Binding-site contacts:
Ligand atom C07 contacts residue VAL58 of chain 1.A at 4.2 Å (hydrophobic).
Ligand atom C09 contacts residue ASN143 of chain 1.A at 4.0 Å.
Ligand atom O26 contacts residue VAL58 of chain 1.A at 4.5 Å.
Ligand atom C09 contacts residue PHE144 of chain 1.A at 4.4 Å (hydrophobic).
Ligand atom C14 contacts residue TYR131 of chain 1.A at 3.9 Å (hydrophobic).
Ligand atom C11 contacts residue ASN143 of chain 1.A at 3.3 Å.
Ligand atom C13 contacts residue ASN143 of chain 1.A at 3.8 Å.
Ligand atom C10 contacts residue ASN143 of chain 1.A at 3.5 Å.
Ligand atom O22 contacts residue ASN56 of chain 1.A at 3.0 Å (h-bond).
Ligand atom C08 contacts residue ASN143 of chain 1.A at 3.9 Å.
Ligand atom O06 contacts residue VAL58 of chain 1.A at 4.5 Å.
Ligand atom C20 contacts residue TYR131 of chain 1.A at 3.5 Å (hydrophobic).
Ligand atom C10 contacts residue MET130 of chain 1.A at 3.6 Å (hydrophobic).
Ligand atom C12 contacts residue VAL58 of chain 1.A at 4.0 Å (hydrophobic).
Ligand atom C13 contacts residue VAL58 of chain 1.A at 4.3 Å (hydrophobic).
Ligand atom C10 contacts residue PHE144 of chain 1.A at 3.9 Å (hydrophobic).
Ligand atom C14 contacts residue ASN143 of chain 1.A at 3.7 Å.
Ligand atom O22 contacts residue ASN88 of chain 1.A at 3.3 Å (h-bond).
Ligand atom C24 contacts residue VAL58 of chain 1.A at 3.7 Å (hydrophobic).
Ligand atom C07 contacts residue ASN143 of chain 1.A at 3.7 Å.
Ligand atom O22 contacts residue TYR131 of chain 1.A at 3.5 Å.
Ligand atom C10 contacts residue VAL58 of chain 1.A at 4.2 Å (hydrophobic).
Ligand atom C09 contacts residue HIS129 of chain 1.A at 3.7 Å.
Ligand atom N21 contacts residue ASN88 of chain 1.A at 3.9 Å.
Ligand atom C19 contacts residue TYR131 of chain 1.A at 3.5 Å (hydrophobic).
Ligand atom N21 contacts residue TYR131 of chain 1.A at 3.5 Å.
Ligand atom O22 contacts residue VAL58 of chain 1.A at 3.7 Å.
Ligand atom C16 contacts residue TYR131 of chain 1.A at 4.2 Å (hydrophobic).
Ligand atom C11 contacts residue VAL58 of chain 1.A at 3.8 Å (hydrophobic).
Ligand atom C24 contacts residue TYR131 of chain 1.A at 3.5 Å (hydrophobic).
Ligand atom C11 contacts residue TYR131 of chain 1.A at 4.1 Å (hydrophobic).
Ligand atom O06 contacts residue ASN143 of chain 1.A at 4.4 Å.
Ligand atom O23 contacts residue TYR131 of chain 1.A at 3.6 Å.
Ligand atom C10 contacts residue HIS129 of chain 1.A at 3.9 Å.
Ligand atom C13 contacts residue TYR131 of chain 1.A at 3.8 Å (hydrophobic).
Ligand atom C15 contacts residue TYR131 of chain 1.A at 3.7 Å (hydrophobic).
Ligand atom C12 contacts residue ASN143 of chain 1.A at 3.6 Å.
Ligand atom N21 contacts residue ASN56 of chain 1.A at 4.2 Å.
Ligand atom C11 contacts residue MET130 of chain 1.A at 3.7 Å (hydrophobic).
Ligand atom O23 contacts residue ASN88 of chain 1.A at 3.9 Å.

This small molecule binds to this protein.
Small molecule (SMILES): O=C(O)c1cc(-c2ccccc2O[C@@H]2O[C@H](CO)[C@H](O)[C@H](O)[C@H]2O)cc([N+](=O)[O-])c1

Sequence of chain 1.A:
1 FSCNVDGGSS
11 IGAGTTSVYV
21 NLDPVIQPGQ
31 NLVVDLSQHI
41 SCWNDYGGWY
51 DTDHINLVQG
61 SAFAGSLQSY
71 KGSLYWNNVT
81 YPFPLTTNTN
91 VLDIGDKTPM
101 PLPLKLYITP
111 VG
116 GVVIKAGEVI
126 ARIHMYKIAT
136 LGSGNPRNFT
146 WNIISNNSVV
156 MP